Sequence of chain 1.A:
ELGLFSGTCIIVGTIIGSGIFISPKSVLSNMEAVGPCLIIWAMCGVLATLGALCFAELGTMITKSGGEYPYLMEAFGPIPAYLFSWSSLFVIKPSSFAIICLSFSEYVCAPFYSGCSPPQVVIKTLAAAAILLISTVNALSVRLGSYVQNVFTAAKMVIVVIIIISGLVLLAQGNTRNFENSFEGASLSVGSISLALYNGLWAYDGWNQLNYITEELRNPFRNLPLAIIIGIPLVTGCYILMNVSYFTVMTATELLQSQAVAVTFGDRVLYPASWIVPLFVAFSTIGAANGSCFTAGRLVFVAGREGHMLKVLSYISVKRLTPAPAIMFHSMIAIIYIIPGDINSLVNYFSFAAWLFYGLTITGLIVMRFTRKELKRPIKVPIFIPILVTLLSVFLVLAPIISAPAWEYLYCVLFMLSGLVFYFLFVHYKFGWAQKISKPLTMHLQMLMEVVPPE

Sequence of chain 1.B:
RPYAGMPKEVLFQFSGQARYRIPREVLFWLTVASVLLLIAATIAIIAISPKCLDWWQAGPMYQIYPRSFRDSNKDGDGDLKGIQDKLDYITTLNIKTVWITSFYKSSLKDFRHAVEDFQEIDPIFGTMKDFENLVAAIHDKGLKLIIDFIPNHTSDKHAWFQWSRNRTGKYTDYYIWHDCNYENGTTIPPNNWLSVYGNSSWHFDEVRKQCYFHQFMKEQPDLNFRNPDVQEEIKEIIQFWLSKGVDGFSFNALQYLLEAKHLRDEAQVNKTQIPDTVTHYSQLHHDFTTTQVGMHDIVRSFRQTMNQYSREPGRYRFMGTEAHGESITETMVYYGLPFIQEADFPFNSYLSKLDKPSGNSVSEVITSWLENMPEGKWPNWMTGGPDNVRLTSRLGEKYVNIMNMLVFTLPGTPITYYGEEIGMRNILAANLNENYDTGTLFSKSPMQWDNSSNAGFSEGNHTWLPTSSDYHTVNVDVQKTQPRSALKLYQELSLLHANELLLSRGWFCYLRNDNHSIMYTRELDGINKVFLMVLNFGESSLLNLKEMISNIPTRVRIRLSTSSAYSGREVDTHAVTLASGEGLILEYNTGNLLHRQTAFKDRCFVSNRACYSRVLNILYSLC

Binding-site contacts:
Ligand atom C11 contacts residue LEU101 of chain 1.B at 4.5 Å (hydrophobic).
Ligand atom C21 contacts residue LEU101 of chain 1.B at 3.7 Å (hydrophobic).
Ligand atom C12 contacts residue LEU101 of chain 1.B at 3.8 Å (hydrophobic).
Ligand atom C10 contacts residue ILE367 of chain 1.A at 4.5 Å (hydrophobic).
Ligand atom O1 contacts residue LYS152 of chain 1.A at 4.1 Å.
Ligand atom C19 contacts residue LYS152 of chain 1.A at 4.1 Å.
Ligand atom O1 contacts residue VAL149 of chain 1.A at 3.8 Å.
Ligand atom C8 contacts residue ILE367 of chain 1.A at 3.8 Å (hydrophobic).
Ligand atom C18 contacts residue ILE363 of chain 1.A at 3.9 Å (hydrophobic).
Ligand atom C27 contacts residue LEU93 of chain 1.B at 3.7 Å (hydrophobic).
Ligand atom C5 contacts residue ILE367 of chain 1.A at 4.2 Å (hydrophobic).
Ligand atom C26 contacts residue THR94 of chain 1.B at 4.0 Å.
Ligand atom C23 contacts residue SER97 of chain 1.B at 4.3 Å.
Ligand atom C1 contacts residue LYS152 of chain 1.A at 4.5 Å.
Ligand atom C7 contacts residue ILE367 of chain 1.A at 3.7 Å (hydrophobic).
Ligand atom C2 contacts residue THR153 of chain 1.A at 3.9 Å.
Ligand atom C2 contacts residue LYS152 of chain 1.A at 3.8 Å.
Ligand atom C12 contacts residue ALA156 of chain 1.A at 4.3 Å (hydrophobic).
Ligand atom C23 contacts residue LEU160 of chain 1.A at 4.4 Å (hydrophobic).
Ligand atom C1 contacts residue THR153 of chain 1.A at 3.6 Å.
Ligand atom C21 contacts residue SER97 of chain 1.B at 3.8 Å.
Ligand atom C6 contacts residue ILE367 of chain 1.A at 3.9 Å (hydrophobic).
Ligand atom C21 contacts residue LEU160 of chain 1.A at 3.9 Å (hydrophobic).
Ligand atom C2 contacts residue VAL149 of chain 1.A at 4.4 Å (hydrophobic).
Ligand atom C11 contacts residue ALA156 of chain 1.A at 3.9 Å (hydrophobic).
Ligand atom C19 contacts residue ILE367 of chain 1.A at 3.7 Å (hydrophobic).
Ligand atom C18 contacts residue ALA156 of chain 1.A at 4.2 Å (hydrophobic).

The protein below binds the small molecule below.
Small molecule (SMILES): CC(C)CCC[C@@H](C)[C@H]1CC[C@H]2[C@@H]3CC=C4C[C@@H](O)CC[C@]4(C)[C@H]3CC[C@]12C